The small molecule below binds the protein below.
Small molecule (SMILES): CC(=O)N[C@@H]1[C@@H](O)[C@H](O)[C@@H](CO)O[C@H]1O

Sequence of chain 3.D:
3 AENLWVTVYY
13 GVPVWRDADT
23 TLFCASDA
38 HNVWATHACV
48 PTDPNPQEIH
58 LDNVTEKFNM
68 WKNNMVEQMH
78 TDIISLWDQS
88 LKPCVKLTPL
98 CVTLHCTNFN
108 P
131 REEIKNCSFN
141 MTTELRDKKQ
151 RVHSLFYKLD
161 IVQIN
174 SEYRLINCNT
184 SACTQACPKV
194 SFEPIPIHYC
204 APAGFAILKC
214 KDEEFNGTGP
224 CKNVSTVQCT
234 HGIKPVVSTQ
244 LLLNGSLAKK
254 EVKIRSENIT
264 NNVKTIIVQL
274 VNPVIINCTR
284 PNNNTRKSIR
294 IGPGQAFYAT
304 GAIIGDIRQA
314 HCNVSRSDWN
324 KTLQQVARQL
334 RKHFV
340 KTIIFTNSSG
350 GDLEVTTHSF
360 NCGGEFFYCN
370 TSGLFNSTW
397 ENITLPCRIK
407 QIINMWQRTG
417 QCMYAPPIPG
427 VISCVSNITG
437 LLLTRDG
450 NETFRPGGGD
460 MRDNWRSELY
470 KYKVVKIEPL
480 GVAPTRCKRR

Binding-site contacts:
Ligand atom C8 contacts residue NAG2 of chain 3.M at 4.1 Å.
Ligand atom C7 contacts residue ASN375 of chain 3.D at 3.4 Å.
Ligand atom C7 contacts residue SER371 of chain 3.D at 4.0 Å.
Ligand atom O7 contacts residue ASN375 of chain 3.D at 3.5 Å (h-bond).
Ligand atom O7 contacts residue GLY372 of chain 3.D at 3.5 Å.
Ligand atom C5 contacts residue ASN375 of chain 3.D at 3.7 Å.
Ligand atom O7 contacts residue SER371 of chain 3.D at 4.1 Å.
Ligand atom C8 contacts residue NAG1 of chain 3.M at 3.4 Å.
Ligand atom C8 contacts residue SER371 of chain 3.D at 3.7 Å.
Ligand atom C7 contacts residue GLY372 of chain 3.D at 4.2 Å.
Ligand atom C8 contacts residue GLY372 of chain 3.D at 4.0 Å.
Ligand atom N2 contacts residue NAG2 of chain 3.M at 4.3 Å.
Ligand atom C4 contacts residue ASN375 of chain 3.D at 4.2 Å.
Ligand atom C2 contacts residue ASN375 of chain 3.D at 2.4 Å.
Ligand atom C1 contacts residue ASN375 of chain 3.D at 1.4 Å.
Ligand atom C7 contacts residue NAG1 of chain 3.M at 4.5 Å.
Ligand atom O5 contacts residue ASN375 of chain 3.D at 2.4 Å (h-bond).
Ligand atom N2 contacts residue ASN375 of chain 3.D at 2.9 Å (h-bond).
Ligand atom C3 contacts residue ASN375 of chain 3.D at 3.8 Å.
Ligand atom O3 contacts residue NAG2 of chain 3.M at 4.3 Å.